Sequence of chain 1.A:
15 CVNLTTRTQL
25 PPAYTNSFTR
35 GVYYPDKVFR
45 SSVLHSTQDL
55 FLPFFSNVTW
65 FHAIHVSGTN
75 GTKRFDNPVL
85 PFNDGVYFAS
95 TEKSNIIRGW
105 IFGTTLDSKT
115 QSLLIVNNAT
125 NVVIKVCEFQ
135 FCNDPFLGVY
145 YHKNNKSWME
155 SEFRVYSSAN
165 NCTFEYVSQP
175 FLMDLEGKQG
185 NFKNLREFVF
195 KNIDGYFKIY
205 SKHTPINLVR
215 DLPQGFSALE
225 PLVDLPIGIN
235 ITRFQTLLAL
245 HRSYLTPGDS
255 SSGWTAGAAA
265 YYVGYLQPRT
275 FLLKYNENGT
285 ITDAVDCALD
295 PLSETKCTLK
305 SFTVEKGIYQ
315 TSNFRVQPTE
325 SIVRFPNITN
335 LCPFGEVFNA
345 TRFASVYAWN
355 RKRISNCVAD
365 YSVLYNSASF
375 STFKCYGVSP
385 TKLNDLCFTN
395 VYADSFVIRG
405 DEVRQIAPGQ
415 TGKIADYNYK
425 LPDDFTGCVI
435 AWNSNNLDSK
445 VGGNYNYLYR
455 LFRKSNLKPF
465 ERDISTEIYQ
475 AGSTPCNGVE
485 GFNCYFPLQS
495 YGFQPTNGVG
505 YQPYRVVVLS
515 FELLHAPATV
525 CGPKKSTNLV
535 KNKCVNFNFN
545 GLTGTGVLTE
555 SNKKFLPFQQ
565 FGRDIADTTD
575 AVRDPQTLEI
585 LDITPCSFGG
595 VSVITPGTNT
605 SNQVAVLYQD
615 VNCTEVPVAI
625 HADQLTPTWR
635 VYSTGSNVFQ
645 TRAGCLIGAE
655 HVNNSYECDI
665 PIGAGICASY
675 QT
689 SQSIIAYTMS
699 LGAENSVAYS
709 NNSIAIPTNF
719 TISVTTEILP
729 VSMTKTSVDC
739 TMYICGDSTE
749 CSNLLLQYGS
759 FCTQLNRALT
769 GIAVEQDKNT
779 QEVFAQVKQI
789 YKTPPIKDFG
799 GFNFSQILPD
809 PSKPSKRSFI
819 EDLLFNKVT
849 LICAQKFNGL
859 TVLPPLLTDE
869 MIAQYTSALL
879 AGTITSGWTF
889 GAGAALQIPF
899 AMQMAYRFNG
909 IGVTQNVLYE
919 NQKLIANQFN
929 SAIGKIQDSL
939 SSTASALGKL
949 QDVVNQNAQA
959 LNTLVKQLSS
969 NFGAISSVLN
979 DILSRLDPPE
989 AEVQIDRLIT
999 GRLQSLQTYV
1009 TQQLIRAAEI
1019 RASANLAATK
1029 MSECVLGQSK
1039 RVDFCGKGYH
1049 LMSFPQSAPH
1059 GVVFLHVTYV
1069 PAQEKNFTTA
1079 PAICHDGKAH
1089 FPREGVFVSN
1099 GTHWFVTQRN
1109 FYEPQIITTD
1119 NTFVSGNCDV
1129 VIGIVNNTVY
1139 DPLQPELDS

Binding-site contacts:
Ligand atom C1 contacts residue ASN17 of chain 1.A at 1.4 Å.
Ligand atom C7 contacts residue ASN17 of chain 1.A at 3.2 Å.
Ligand atom C4 contacts residue ASN17 of chain 1.A at 4.2 Å.
Ligand atom N2 contacts residue ASN17 of chain 1.A at 2.9 Å (h-bond).
Ligand atom C8 contacts residue ASN17 of chain 1.A at 2.9 Å.
Ligand atom C3 contacts residue ASN137 of chain 1.A at 3.6 Å.
Ligand atom O5 contacts residue ASN17 of chain 1.A at 2.4 Å (h-bond).
Ligand atom O4 contacts residue ASN137 of chain 1.A at 3.5 Å (h-bond).
Ligand atom C3 contacts residue ASN17 of chain 1.A at 3.8 Å.
Ligand atom C5 contacts residue ASN17 of chain 1.A at 3.7 Å.
Ligand atom C6 contacts residue ASN137 of chain 1.A at 4.2 Å.
Ligand atom C1 contacts residue ASN137 of chain 1.A at 4.2 Å.
Ligand atom C7 contacts residue CYS15 of chain 1.A at 3.9 Å (hydrophobic).
Ligand atom C4 contacts residue ASN137 of chain 1.A at 3.7 Å.
Ligand atom C5 contacts residue ASN137 of chain 1.A at 3.4 Å.
Ligand atom C8 contacts residue CYS136 of chain 1.A at 4.5 Å (hydrophobic).
Ligand atom C2 contacts residue ASN17 of chain 1.A at 2.5 Å.
Ligand atom C2 contacts residue ASN137 of chain 1.A at 4.4 Å.
Ligand atom O7 contacts residue ASN17 of chain 1.A at 3.9 Å.
Ligand atom O5 contacts residue ASN137 of chain 1.A at 4.3 Å.
Ligand atom C8 contacts residue ASN137 of chain 1.A at 3.4 Å.
Ligand atom O7 contacts residue VAL16 of chain 1.A at 3.8 Å.
Ligand atom O7 contacts residue CYS15 of chain 1.A at 2.7 Å (h-bond).

A small-molecule ligand and the protein it binds are described below.
Small molecule (SMILES): CC(=O)N[C@@H]1[C@@H](O)[C@H](O)[C@@H](CO)O[C@H]1O